Sequence of chain 1.B:
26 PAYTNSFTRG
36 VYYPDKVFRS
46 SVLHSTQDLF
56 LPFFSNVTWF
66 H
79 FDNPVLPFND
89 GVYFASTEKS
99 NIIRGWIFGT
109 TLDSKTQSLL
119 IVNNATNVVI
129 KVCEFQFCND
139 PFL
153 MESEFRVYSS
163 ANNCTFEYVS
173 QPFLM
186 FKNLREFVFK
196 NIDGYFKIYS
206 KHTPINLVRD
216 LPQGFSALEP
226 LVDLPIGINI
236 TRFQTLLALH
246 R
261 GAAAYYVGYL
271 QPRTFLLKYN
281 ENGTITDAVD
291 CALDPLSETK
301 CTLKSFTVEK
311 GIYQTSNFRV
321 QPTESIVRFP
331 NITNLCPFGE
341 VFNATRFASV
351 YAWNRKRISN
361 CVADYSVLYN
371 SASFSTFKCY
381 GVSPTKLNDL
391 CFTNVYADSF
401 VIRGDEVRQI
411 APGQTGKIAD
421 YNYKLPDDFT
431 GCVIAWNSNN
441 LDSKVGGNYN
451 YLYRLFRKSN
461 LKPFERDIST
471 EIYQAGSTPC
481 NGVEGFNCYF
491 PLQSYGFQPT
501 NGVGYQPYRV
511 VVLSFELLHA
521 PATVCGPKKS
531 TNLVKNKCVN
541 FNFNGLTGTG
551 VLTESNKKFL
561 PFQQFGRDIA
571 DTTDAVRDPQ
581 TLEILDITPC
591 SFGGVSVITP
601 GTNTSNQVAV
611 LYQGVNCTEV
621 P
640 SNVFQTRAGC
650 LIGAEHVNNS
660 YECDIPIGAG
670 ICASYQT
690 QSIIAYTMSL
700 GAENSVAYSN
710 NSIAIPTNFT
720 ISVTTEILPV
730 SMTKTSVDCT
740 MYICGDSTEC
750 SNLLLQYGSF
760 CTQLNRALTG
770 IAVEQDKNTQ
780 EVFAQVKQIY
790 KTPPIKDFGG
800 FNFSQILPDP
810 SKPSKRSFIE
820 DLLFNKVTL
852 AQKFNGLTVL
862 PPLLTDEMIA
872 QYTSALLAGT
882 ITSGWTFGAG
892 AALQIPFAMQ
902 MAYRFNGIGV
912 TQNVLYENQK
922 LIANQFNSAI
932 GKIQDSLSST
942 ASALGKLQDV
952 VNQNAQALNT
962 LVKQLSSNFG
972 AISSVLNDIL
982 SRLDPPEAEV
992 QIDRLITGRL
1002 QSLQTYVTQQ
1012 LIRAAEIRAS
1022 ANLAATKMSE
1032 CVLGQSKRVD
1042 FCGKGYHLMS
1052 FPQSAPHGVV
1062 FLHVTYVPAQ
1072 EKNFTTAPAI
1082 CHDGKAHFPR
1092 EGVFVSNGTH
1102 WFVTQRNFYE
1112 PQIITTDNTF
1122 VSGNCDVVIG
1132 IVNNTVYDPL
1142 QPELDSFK

The protein below binds the small molecule below.
Small molecule (SMILES): CC(=O)N[C@@H]1[C@@H](O)[C@H](O)[C@@H](CO)O[C@H]1O

Binding-site contacts:
Ligand atom N2 contacts residue ASN343 of chain 1.B at 2.9 Å (h-bond).
Ligand atom C8 contacts residue LEU368 of chain 1.B at 4.4 Å (hydrophobic).
Ligand atom C5 contacts residue ASN343 of chain 1.B at 3.7 Å.
Ligand atom C3 contacts residue ASN343 of chain 1.B at 3.8 Å.
Ligand atom C7 contacts residue PHE342 of chain 1.B at 4.4 Å (hydrophobic).
Ligand atom O7 contacts residue ASN343 of chain 1.B at 3.8 Å.
Ligand atom C7 contacts residue GLY339 of chain 1.B at 4.5 Å.
Ligand atom C1 contacts residue ASN343 of chain 1.B at 1.4 Å.
Ligand atom C4 contacts residue ASN343 of chain 1.B at 4.2 Å.
Ligand atom C7 contacts residue PHE338 of chain 1.B at 4.5 Å (hydrophobic).
Ligand atom C8 contacts residue PHE342 of chain 1.B at 4.0 Å (hydrophobic).
Ligand atom O7 contacts residue PHE342 of chain 1.B at 4.3 Å.
Ligand atom O5 contacts residue ASN343 of chain 1.B at 2.4 Å (h-bond).
Ligand atom C8 contacts residue PHE338 of chain 1.B at 3.4 Å (hydrophobic).
Ligand atom C2 contacts residue ASN343 of chain 1.B at 2.5 Å.
Ligand atom C7 contacts residue ASN343 of chain 1.B at 3.5 Å.
Ligand atom N2 contacts residue GLY339 of chain 1.B at 4.1 Å.
Ligand atom C8 contacts residue GLY339 of chain 1.B at 4.0 Å.